Sequence of chain 1.B:
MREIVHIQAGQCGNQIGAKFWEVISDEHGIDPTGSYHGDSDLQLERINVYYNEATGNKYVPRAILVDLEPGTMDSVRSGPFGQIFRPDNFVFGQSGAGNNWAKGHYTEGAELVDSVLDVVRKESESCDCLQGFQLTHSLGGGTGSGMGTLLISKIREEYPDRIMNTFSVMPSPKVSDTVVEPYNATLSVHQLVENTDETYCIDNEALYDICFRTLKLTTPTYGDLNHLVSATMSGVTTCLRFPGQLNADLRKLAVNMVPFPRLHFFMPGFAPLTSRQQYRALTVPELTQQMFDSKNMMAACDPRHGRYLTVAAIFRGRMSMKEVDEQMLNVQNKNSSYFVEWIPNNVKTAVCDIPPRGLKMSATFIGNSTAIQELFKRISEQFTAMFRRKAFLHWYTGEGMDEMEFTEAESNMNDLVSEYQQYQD

The protein below binds the small molecule below.
Small molecule (SMILES): CC(=O)N[C@@H]1CNc2ccccc2C1

Binding-site contacts:
Ligand atom N2 contacts residue THR257 of chain 1.C at 2.9 Å (h-bond).
Ligand atom C7 contacts residue THR257 of chain 1.C at 4.3 Å.
Ligand atom C3 contacts residue THR253 of chain 1.C at 3.9 Å.
Ligand atom C6 contacts residue SER165 of chain 1.C at 3.7 Å.
Ligand atom C5 contacts residue THR253 of chain 1.C at 4.0 Å.
Ligand atom C8 contacts residue THR257 of chain 1.C at 3.8 Å.
Ligand atom C10 contacts residue GLY98 of chain 1.B at 3.4 Å.
Ligand atom C3 contacts residue TRP397 of chain 1.B at 4.3 Å (hydrophobic).
Ligand atom O1 contacts residue GLY98 of chain 1.B at 3.8 Å.
Ligand atom C10 contacts residue ASN100 of chain 1.B at 3.8 Å.
Ligand atom O1 contacts residue LYS103 of chain 1.B at 4.2 Å.
Ligand atom C1 contacts residue THR253 of chain 1.C at 3.8 Å.
Ligand atom C4 contacts residue THR253 of chain 1.C at 4.1 Å.
Ligand atom C2 contacts residue THR253 of chain 1.C at 3.8 Å.
Ligand atom N1 contacts residue LYS103 of chain 1.B at 3.6 Å.
Ligand atom C9 contacts residue THR257 of chain 1.C at 3.6 Å.
Ligand atom C10 contacts residue TRP397 of chain 1.B at 3.8 Å (hydrophobic).
Ligand atom N1 contacts residue THR253 of chain 1.C at 4.3 Å.
Ligand atom C10 contacts residue THR257 of chain 1.C at 3.8 Å.
Ligand atom C9 contacts residue TRP397 of chain 1.B at 3.7 Å (hydrophobic).
Ligand atom C11 contacts residue TRP397 of chain 1.B at 3.6 Å (hydrophobic).
Ligand atom C9 contacts residue THR253 of chain 1.C at 3.5 Å.
Ligand atom C11 contacts residue THR257 of chain 1.C at 3.7 Å.
Ligand atom C11 contacts residue ASN100 of chain 1.B at 4.0 Å.
Ligand atom C9 contacts residue GLN256 of chain 1.C at 4.5 Å.
Ligand atom C4 contacts residue GLN256 of chain 1.C at 3.4 Å.
Ligand atom C11 contacts residue GLY98 of chain 1.B at 3.4 Å.
Ligand atom C11 contacts residue ASN99 of chain 1.B at 4.2 Å.
Ligand atom O1 contacts residue ASN100 of chain 1.B at 3.0 Å (h-bond).
Ligand atom C6 contacts residue THR253 of chain 1.C at 3.8 Å.
Ligand atom C4 contacts residue TRP397 of chain 1.B at 4.3 Å (hydrophobic).
Ligand atom C5 contacts residue GLN256 of chain 1.C at 3.5 Å.
Ligand atom C7 contacts residue LYS103 of chain 1.B at 4.1 Å.
Ligand atom N2 contacts residue GLY98 of chain 1.B at 3.7 Å.
Ligand atom C5 contacts residue SER165 of chain 1.C at 3.9 Å.
Ligand atom C7 contacts residue GLY98 of chain 1.B at 3.9 Å.
Ligand atom N2 contacts residue TRP397 of chain 1.B at 3.8 Å.
Ligand atom O1 contacts residue TRP397 of chain 1.B at 3.9 Å.
Ligand atom C8 contacts residue TRP397 of chain 1.B at 3.9 Å (hydrophobic).

Sequence of chain 1.C:
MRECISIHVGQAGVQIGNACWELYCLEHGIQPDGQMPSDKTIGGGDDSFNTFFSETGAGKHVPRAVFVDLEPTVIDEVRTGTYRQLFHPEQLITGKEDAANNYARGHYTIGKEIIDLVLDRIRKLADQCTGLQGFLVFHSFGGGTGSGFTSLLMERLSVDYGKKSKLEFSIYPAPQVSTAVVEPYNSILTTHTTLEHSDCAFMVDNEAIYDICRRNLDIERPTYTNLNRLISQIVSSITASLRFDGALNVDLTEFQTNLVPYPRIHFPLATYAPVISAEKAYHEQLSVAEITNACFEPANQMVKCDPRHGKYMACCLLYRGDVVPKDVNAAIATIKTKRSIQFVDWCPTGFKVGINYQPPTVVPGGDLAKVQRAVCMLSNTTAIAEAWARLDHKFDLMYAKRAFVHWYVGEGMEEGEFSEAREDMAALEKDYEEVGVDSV